A protein and the small-molecule ligand that binds it are described below.
Small molecule (SMILES): C[C@H](O)[C@H](N)[C@@H]1O[C@](O)(C(=O)O)C[C@H](O)[C@@H]1N

Sequence of chain 1.H:
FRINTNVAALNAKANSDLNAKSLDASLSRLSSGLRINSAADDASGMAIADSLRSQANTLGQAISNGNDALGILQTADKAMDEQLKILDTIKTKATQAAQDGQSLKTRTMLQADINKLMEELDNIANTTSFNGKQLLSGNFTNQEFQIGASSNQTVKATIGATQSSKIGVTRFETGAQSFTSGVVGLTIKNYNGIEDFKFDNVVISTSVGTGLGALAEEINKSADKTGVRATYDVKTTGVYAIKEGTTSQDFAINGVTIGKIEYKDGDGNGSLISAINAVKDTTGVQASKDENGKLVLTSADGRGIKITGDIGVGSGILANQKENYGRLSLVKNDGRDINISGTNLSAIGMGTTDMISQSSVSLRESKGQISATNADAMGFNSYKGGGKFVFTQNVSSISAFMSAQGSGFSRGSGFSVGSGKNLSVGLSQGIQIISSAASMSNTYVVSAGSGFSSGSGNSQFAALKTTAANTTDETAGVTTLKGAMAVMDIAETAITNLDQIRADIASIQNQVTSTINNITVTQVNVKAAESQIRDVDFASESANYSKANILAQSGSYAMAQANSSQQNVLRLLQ

Binding-site contacts:
Ligand atom C4 contacts residue SER443 of chain 1.H at 3.5 Å.
Ligand atom C6 contacts residue ASN444 of chain 1.H at 3.8 Å.
Ligand atom O6 contacts residue ASN444 of chain 1.H at 4.4 Å.
Ligand atom O1A contacts residue MET442 of chain 1.H at 3.9 Å.
Ligand atom O4 contacts residue ASN444 of chain 1.H at 4.1 Å.
Ligand atom C6 contacts residue SER443 of chain 1.H at 3.5 Å.
Ligand atom C2 contacts residue SER443 of chain 1.H at 1.4 Å.
Ligand atom O1A contacts residue SER443 of chain 1.H at 2.3 Å (h-bond).
Ligand atom O6 contacts residue SER443 of chain 1.H at 2.5 Å (h-bond).
Ligand atom C5 contacts residue ASN444 of chain 1.H at 3.9 Å.
Ligand atom O8 contacts residue SER443 of chain 1.H at 4.2 Å.
Ligand atom C1 contacts residue SER443 of chain 1.H at 1.8 Å.
Ligand atom O1B contacts residue SER443 of chain 1.H at 2.7 Å (h-bond).
Ligand atom C3 contacts residue ASN444 of chain 1.H at 4.0 Å.
Ligand atom O1A contacts residue SER441 of chain 1.H at 3.7 Å.
Ligand atom C2 contacts residue ASN444 of chain 1.H at 4.0 Å.
Ligand atom C3 contacts residue SER443 of chain 1.H at 2.6 Å.
Ligand atom C5 contacts residue SER443 of chain 1.H at 4.1 Å.
Ligand atom C4 contacts residue ASN444 of chain 1.H at 3.3 Å.